Sequence of chain 1.A:
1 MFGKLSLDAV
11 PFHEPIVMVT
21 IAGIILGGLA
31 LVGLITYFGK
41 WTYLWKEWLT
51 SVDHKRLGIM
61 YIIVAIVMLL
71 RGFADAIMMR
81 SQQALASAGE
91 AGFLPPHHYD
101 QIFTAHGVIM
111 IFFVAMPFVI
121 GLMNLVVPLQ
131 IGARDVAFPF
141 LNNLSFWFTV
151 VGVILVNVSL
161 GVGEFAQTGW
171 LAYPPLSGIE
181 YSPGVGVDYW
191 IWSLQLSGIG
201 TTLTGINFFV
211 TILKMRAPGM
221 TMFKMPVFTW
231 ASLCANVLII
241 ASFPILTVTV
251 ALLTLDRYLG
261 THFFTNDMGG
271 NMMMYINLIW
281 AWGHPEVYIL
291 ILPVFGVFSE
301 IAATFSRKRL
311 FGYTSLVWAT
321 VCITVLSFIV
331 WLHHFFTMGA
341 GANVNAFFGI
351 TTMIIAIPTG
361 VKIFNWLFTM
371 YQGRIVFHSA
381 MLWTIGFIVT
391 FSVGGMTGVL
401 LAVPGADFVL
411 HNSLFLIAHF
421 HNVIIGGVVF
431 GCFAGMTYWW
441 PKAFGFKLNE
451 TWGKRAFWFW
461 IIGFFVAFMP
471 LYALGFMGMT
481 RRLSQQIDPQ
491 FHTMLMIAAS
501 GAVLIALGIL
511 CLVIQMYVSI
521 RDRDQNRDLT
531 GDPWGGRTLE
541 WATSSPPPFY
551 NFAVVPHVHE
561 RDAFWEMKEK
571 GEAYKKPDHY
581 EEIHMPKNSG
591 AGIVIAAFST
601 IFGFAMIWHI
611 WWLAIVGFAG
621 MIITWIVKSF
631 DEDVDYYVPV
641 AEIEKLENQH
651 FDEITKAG

This small molecule binds to this protein.
Small molecule (SMILES): COC1=C(OC)C(=O)C(CC=C(C)CC/C=C(\C)CC/C=C(\C)CC/C=C(\C)CC/C=C(\C)CC/C=C(\C)CC/C=C(\C)CCC=C(C)C)=C(C)C1=O

Binding-site contacts:
Ligand atom C5 contacts residue THR20 of chain 1.A at 3.7 Å.
Ligand atom O3 contacts residue ILE16 of chain 1.A at 3.7 Å.
Ligand atom C1 contacts residue ASP75 of chain 1.A at 3.4 Å.
Ligand atom C3 contacts residue THR20 of chain 1.A at 4.0 Å.
Ligand atom O2 contacts residue MET78 of chain 1.A at 3.9 Å.
Ligand atom C11 contacts residue ALA74 of chain 1.A at 4.0 Å (hydrophobic).
Ligand atom C3 contacts residue MET78 of chain 1.A at 3.3 Å (hydrophobic).
Ligand atom C3M contacts residue HIS98 of chain 1.A at 3.1 Å.
Ligand atom C4 contacts residue MET78 of chain 1.A at 3.9 Å (hydrophobic).
Ligand atom C1M contacts residue ARG71 of chain 1.A at 3.1 Å.
Ligand atom C8 contacts residue ARG71 of chain 1.A at 3.8 Å.
Ligand atom C19 contacts residue PHE73 of chain 1.A at 4.0 Å (hydrophobic).
Ligand atom O4 contacts residue THR20 of chain 1.A at 2.8 Å (h-bond).
Ligand atom O4 contacts residue ILE16 of chain 1.A at 4.0 Å.
Ligand atom C7 contacts residue ARG71 of chain 1.A at 3.5 Å.
Ligand atom C2 contacts residue ASP75 of chain 1.A at 3.2 Å.
Ligand atom C6 contacts residue ALA74 of chain 1.A at 3.7 Å (hydrophobic).
Ligand atom O5 contacts residue THR20 of chain 1.A at 3.8 Å.
Ligand atom C8 contacts residue THR20 of chain 1.A at 3.9 Å.
Ligand atom C21 contacts residue ALA506 of chain 1.A at 4.0 Å (hydrophobic).
Ligand atom C4 contacts residue THR20 of chain 1.A at 3.2 Å.
Ligand atom C7 contacts residue ALA74 of chain 1.A at 3.5 Å (hydrophobic).
Ligand atom O3 contacts residue MET78 of chain 1.A at 3.2 Å.
Ligand atom C12 contacts residue LEU70 of chain 1.A at 3.6 Å (hydrophobic).
Ligand atom C1M contacts residue ASP75 of chain 1.A at 3.0 Å.
Ligand atom C25 contacts residue LEU70 of chain 1.A at 4.0 Å (hydrophobic).
Ligand atom C23 contacts residue LEU70 of chain 1.A at 4.0 Å (hydrophobic).
Ligand atom C3M contacts residue ILE16 of chain 1.A at 4.0 Å (hydrophobic).
Ligand atom C4M contacts residue THR20 of chain 1.A at 3.5 Å.
Ligand atom O4 contacts residue MET78 of chain 1.A at 3.9 Å.
Ligand atom O5 contacts residue ALA74 of chain 1.A at 3.9 Å.
Ligand atom C5 contacts residue ALA74 of chain 1.A at 4.0 Å (hydrophobic).
Ligand atom C2 contacts residue MET78 of chain 1.A at 3.7 Å (hydrophobic).
Ligand atom O2 contacts residue ASP75 of chain 1.A at 2.7 Å (salt-bridge).
Ligand atom O3 contacts residue HIS98 of chain 1.A at 4.0 Å.
Ligand atom C16 contacts residue LEU70 of chain 1.A at 3.4 Å (hydrophobic).
Ligand atom C20 contacts residue PHE73 of chain 1.A at 3.8 Å (hydrophobic).
Ligand atom C25 contacts residue VAL513 of chain 1.A at 3.9 Å (hydrophobic).
Ligand atom C29 contacts residue LEU510 of chain 1.A at 4.0 Å (hydrophobic).
Ligand atom C10 contacts residue ILE24 of chain 1.A at 3.6 Å (hydrophobic).